Sequence of chain 1.F:
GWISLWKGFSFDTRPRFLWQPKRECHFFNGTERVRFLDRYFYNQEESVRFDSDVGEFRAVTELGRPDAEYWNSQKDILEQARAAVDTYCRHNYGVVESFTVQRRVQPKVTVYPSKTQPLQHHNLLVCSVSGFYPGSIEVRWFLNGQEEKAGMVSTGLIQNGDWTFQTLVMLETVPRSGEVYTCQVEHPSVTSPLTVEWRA

This protein binds this small molecule.
Small molecule (SMILES): CC(=O)N[C@H]1CO[C@H](CO[C@@H]2O[C@@H](C)[C@@H](O)[C@@H](O)[C@@H]2O)[C@@H](O)[C@@H]1O[C@@H]1O[C@@H](C)[C@@H](O)[C@@H](O)[C@@H]1O

Sequence of chain 1.E:
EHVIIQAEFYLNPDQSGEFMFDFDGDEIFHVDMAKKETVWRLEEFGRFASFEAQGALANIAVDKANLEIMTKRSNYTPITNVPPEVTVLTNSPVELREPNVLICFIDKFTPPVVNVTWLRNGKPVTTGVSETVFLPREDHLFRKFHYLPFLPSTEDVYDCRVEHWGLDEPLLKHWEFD

Binding-site contacts:
Ligand atom O7 contacts residue ASN78 of chain 1.E at 3.6 Å.
Ligand atom C7 contacts residue ASN78 of chain 1.E at 3.4 Å.
Ligand atom C8 contacts residue SER77 of chain 1.E at 4.3 Å.
Ligand atom C8 contacts residue LEU79 of chain 1.F at 4.4 Å (hydrophobic).
Ligand atom C8 contacts residue ARG76 of chain 1.E at 3.4 Å.
Ligand atom N2 contacts residue ASN78 of chain 1.E at 2.9 Å (h-bond).
Ligand atom C1 contacts residue ASN78 of chain 1.E at 1.4 Å.
Ligand atom C3 contacts residue ASN78 of chain 1.E at 3.8 Å.
Ligand atom C4 contacts residue ASN78 of chain 1.E at 4.3 Å.
Ligand atom C7 contacts residue ARG76 of chain 1.E at 4.0 Å.
Ligand atom C5 contacts residue ASN78 of chain 1.E at 3.8 Å.
Ligand atom O5 contacts residue ASN78 of chain 1.E at 2.4 Å (h-bond).
Ligand atom N2 contacts residue ARG76 of chain 1.E at 3.8 Å.
Ligand atom C2 contacts residue ASN78 of chain 1.E at 2.5 Å.